Sequence of chain 1.A:
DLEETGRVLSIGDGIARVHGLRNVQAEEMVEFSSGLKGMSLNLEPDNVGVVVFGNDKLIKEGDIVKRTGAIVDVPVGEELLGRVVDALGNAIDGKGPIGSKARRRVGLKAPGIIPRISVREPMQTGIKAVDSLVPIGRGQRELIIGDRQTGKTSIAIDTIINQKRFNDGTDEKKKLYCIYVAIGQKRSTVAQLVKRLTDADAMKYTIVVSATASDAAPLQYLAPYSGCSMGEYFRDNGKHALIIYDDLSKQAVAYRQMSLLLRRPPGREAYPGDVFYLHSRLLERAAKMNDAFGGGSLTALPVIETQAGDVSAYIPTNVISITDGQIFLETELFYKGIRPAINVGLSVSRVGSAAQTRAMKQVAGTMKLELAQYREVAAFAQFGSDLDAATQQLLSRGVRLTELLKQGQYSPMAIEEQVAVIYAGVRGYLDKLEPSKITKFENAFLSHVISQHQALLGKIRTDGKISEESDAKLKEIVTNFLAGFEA

Binding-site contacts:
Ligand atom O1G contacts residue ARG171 of chain 1.A at 3.3 Å.
Ligand atom N1 contacts residue ARG362 of chain 1.A at 3.4 Å.
Ligand atom O2B contacts residue THR176 of chain 1.A at 3.0 Å (h-bond).
Ligand atom PG contacts residue GLN172 of chain 1.A at 3.5 Å.
Ligand atom PB contacts residue MG1 of chain 1.H at 3.1 Å.
Ligand atom C8 contacts residue SER177 of chain 1.A at 2.9 Å.
Ligand atom C4' contacts residue GLN172 of chain 1.A at 3.6 Å.
Ligand atom O3A contacts residue LYS175 of chain 1.A at 3.2 Å (salt-bridge).
Ligand atom C5 contacts residue GLN432 of chain 1.A at 3.1 Å.
Ligand atom O2B contacts residue MG1 of chain 1.H at 2.1 Å.
Ligand atom O1G contacts residue GLN172 of chain 1.A at 2.5 Å (h-bond).
Ligand atom C5' contacts residue GLN172 of chain 1.A at 3.2 Å.
Ligand atom O4' contacts residue PHE357 of chain 1.A at 3.2 Å.
Ligand atom O1B contacts residue GLY174 of chain 1.A at 3.3 Å (h-bond).
Ligand atom O1B contacts residue THR173 of chain 1.A at 2.8 Å (h-bond).
Ligand atom C2' contacts residue GLN432 of chain 1.A at 3.3 Å.
Ligand atom N7 contacts residue SER177 of chain 1.A at 3.3 Å (h-bond).
Ligand atom N3 contacts residue GLN432 of chain 1.A at 3.3 Å (h-bond).
Ligand atom O3A contacts residue THR173 of chain 1.A at 3.5 Å (h-bond).
Ligand atom C8 contacts residue GLN432 of chain 1.A at 3.3 Å.
Ligand atom O1B contacts residue LYS175 of chain 1.A at 3.0 Å (salt-bridge).
Ligand atom N9 contacts residue GLN432 of chain 1.A at 2.8 Å (h-bond).
Ligand atom N3B contacts residue GLN172 of chain 1.A at 3.1 Å (h-bond).
Ligand atom O3G contacts residue GLN172 of chain 1.A at 2.9 Å (h-bond).
Ligand atom O1B contacts residue GLN172 of chain 1.A at 3.2 Å (h-bond).
Ligand atom PG contacts residue MG1 of chain 1.H at 3.1 Å.
Ligand atom O1A contacts residue SER177 of chain 1.A at 2.7 Å (h-bond).
Ligand atom C1' contacts residue GLN432 of chain 1.A at 3.4 Å.
Ligand atom N3B contacts residue MG1 of chain 1.H at 3.2 Å.
Ligand atom O2' contacts residue GLN432 of chain 1.A at 2.6 Å (h-bond).
Ligand atom O5' contacts residue GLY174 of chain 1.A at 3.4 Å.
Ligand atom C4 contacts residue GLN432 of chain 1.A at 2.8 Å.
Ligand atom O2A contacts residue GLN172 of chain 1.A at 3.1 Å (h-bond).
Ligand atom O3A contacts residue GLY174 of chain 1.A at 2.8 Å (h-bond).
Ligand atom N7 contacts residue GLN432 of chain 1.A at 3.3 Å.
Ligand atom O5' contacts residue SER177 of chain 1.A at 3.5 Å (h-bond).
Ligand atom O2G contacts residue MG1 of chain 1.H at 1.9 Å.
Ligand atom C6 contacts residue GLN430 of chain 1.A at 3.5 Å.
Ligand atom N1 contacts residue GLN430 of chain 1.A at 3.1 Å (h-bond).
Ligand atom N6 contacts residue GLN430 of chain 1.A at 2.9 Å (h-bond).

A small-molecule ligand and the protein it binds are described below.
Small molecule (SMILES): Nc1ncnc2c1ncn2[C@@H]1O[C@H](CO[P](=O)(O)O[P](=O)(O)NP(=O)(O)O)[C@@H](O)[C@H]1O

Sequence of chain 1.D:
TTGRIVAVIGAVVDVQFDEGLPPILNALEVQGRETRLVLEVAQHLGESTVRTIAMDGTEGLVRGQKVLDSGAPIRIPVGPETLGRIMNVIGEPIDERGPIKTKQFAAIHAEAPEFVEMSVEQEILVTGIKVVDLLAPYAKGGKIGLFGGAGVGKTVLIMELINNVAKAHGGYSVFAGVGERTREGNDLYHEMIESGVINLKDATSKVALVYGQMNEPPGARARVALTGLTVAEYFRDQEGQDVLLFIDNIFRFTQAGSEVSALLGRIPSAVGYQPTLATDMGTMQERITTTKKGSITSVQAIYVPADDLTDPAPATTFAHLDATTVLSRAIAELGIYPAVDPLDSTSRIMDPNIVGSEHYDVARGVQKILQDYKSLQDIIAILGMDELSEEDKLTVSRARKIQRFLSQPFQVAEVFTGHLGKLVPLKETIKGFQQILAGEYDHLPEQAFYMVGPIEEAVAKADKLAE